Sequence of chain 1.F:
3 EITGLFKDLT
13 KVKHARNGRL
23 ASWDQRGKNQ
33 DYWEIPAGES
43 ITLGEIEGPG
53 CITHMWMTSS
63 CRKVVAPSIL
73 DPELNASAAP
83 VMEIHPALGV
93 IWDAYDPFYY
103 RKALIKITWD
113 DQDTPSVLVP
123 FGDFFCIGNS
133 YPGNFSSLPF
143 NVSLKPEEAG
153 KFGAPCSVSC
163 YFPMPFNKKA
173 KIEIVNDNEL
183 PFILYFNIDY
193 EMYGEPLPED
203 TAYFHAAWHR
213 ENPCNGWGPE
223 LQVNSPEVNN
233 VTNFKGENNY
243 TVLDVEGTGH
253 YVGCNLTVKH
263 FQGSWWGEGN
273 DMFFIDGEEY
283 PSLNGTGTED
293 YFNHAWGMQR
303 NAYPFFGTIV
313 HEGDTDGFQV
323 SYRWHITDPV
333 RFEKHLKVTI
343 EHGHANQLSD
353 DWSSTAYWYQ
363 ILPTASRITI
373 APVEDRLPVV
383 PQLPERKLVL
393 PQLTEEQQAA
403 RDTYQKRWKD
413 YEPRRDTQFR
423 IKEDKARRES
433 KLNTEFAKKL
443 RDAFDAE

Sequence of chain 1.E:
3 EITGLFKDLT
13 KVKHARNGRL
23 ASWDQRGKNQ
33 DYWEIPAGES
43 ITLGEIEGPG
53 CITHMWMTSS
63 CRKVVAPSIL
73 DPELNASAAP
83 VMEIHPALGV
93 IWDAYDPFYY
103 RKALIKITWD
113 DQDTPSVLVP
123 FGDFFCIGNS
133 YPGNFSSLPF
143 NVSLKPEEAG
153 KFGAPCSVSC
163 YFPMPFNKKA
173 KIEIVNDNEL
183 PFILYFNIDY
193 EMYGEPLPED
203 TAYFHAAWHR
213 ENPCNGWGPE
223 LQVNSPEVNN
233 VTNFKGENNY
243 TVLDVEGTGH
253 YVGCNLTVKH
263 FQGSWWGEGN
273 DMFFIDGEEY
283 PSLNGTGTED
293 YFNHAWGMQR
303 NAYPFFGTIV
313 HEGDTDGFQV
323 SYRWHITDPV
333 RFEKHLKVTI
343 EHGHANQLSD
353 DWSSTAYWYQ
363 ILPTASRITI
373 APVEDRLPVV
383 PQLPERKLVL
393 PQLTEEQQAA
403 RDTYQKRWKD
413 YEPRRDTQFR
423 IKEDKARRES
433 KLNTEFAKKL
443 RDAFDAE

The small molecule below binds the protein below.
Small molecule (SMILES): OC[C@H]1O[C@](O)(CO)[C@@H](O)[C@@H]1O

Binding-site contacts:
Ligand atom O3 contacts residue GLY269 of chain 1.F at 3.3 Å (h-bond).
Ligand atom O3 contacts residue GLU291 of chain 1.F at 2.7 Å (salt-bridge).
Ligand atom O6 contacts residue ALA297 of chain 1.F at 3.2 Å.
Ligand atom O2 contacts residue GLY299 of chain 1.F at 3.7 Å.
Ligand atom C2 contacts residue GLU270 of chain 1.F at 3.7 Å.
Ligand atom O1 contacts residue PRO82 of chain 1.E at 4.1 Å.
Ligand atom O2 contacts residue GLU270 of chain 1.F at 3.9 Å.
Ligand atom O2 contacts residue TRP298 of chain 1.F at 3.7 Å.
Ligand atom O4 contacts residue GLY289 of chain 1.F at 3.9 Å.
Ligand atom C6 contacts residue ASP292 of chain 1.F at 3.3 Å.
Ligand atom O6 contacts residue ASP292 of chain 1.F at 2.6 Å (salt-bridge).
Ligand atom C1 contacts residue TRP298 of chain 1.F at 4.0 Å (hydrophobic).
Ligand atom O3 contacts residue TRP267 of chain 1.F at 2.9 Å (h-bond).
Ligand atom C5 contacts residue GLU291 of chain 1.F at 3.8 Å.
Ligand atom O6 contacts residue GLU291 of chain 1.F at 3.6 Å (salt-bridge).
Ligand atom O5 contacts residue GLU291 of chain 1.F at 3.2 Å (salt-bridge).
Ligand atom C6 contacts residue TYR187 of chain 1.E at 3.7 Å (hydrophobic).
Ligand atom O5 contacts residue TRP298 of chain 1.F at 3.5 Å (h-bond).
Ligand atom C5 contacts residue ASP292 of chain 1.F at 3.8 Å.
Ligand atom O6 contacts residue THR60 of chain 1.E at 3.8 Å.
Ligand atom O2 contacts residue TRP267 of chain 1.F at 3.4 Å (h-bond).
Ligand atom C1 contacts residue PRO82 of chain 1.E at 4.0 Å (hydrophobic).
Ligand atom C3 contacts residue GLU291 of chain 1.F at 3.3 Å.
Ligand atom C4 contacts residue GLU291 of chain 1.F at 3.4 Å.
Ligand atom O2 contacts residue GLU291 of chain 1.F at 2.5 Å (salt-bridge).
Ligand atom C4 contacts residue ASP292 of chain 1.F at 3.4 Å.
Ligand atom O4 contacts residue TYR187 of chain 1.E at 3.4 Å.
Ligand atom C6 contacts residue TRP298 of chain 1.F at 4.0 Å (hydrophobic).
Ligand atom O6 contacts residue TRP298 of chain 1.F at 3.0 Å (h-bond).
Ligand atom C1 contacts residue GLU270 of chain 1.F at 3.5 Å.
Ligand atom O3 contacts residue GLU270 of chain 1.F at 3.5 Å (salt-bridge).
Ligand atom O4 contacts residue THR288 of chain 1.F at 3.4 Å (h-bond).
Ligand atom O1 contacts residue ASN226 of chain 1.F at 3.7 Å.
Ligand atom O4 contacts residue ASP292 of chain 1.F at 2.8 Å (salt-bridge).
Ligand atom C3 contacts residue GLU270 of chain 1.F at 3.4 Å.
Ligand atom C5 contacts residue TYR187 of chain 1.E at 3.6 Å (hydrophobic).
Ligand atom C2 contacts residue GLU291 of chain 1.F at 3.1 Å.
Ligand atom C3 contacts residue TRP267 of chain 1.F at 4.0 Å (hydrophobic).
Ligand atom O1 contacts residue GLU270 of chain 1.F at 2.5 Å (salt-bridge).
Ligand atom C6 contacts residue THR60 of chain 1.E at 3.8 Å.